This protein binds this small molecule.
Small molecule (SMILES): C[C@]12CC[C@@H]3c4ccc(O)cc4CC[C@H]3[C@@H]1CC[C@@H]2Nc1ccccc1

Sequence of chain 1.F:
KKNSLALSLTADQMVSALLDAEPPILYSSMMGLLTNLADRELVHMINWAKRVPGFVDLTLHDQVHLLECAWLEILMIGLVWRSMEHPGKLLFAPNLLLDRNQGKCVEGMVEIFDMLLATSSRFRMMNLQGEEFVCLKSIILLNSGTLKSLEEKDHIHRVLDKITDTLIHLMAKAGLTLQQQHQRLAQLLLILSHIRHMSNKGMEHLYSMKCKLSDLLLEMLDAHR

Binding-site contacts:
Ligand atom C17 contacts residue MET124 of chain 1.F at 4.1 Å (hydrophobic).
Ligand atom C08 contacts residue PHE107 of chain 1.F at 4.2 Å (hydrophobic).
Ligand atom C04 contacts residue ALA53 of chain 1.F at 4.2 Å (hydrophobic).
Ligand atom C18 contacts residue HIS227 of chain 1.F at 3.8 Å.
Ligand atom C17 contacts residue GLY224 of chain 1.F at 4.1 Å.
Ligand atom O01 contacts residue LEU52 of chain 1.F at 4.1 Å.
Ligand atom C17 contacts residue ILE127 of chain 1.F at 3.6 Å (hydrophobic).
Ligand atom C10 contacts residue LEU94 of chain 1.F at 4.3 Å (hydrophobic).
Ligand atom C18 contacts residue MET124 of chain 1.F at 3.9 Å (hydrophobic).
Ligand atom C12 contacts residue MET91 of chain 1.F at 3.8 Å (hydrophobic).
Ligand atom C06 contacts residue PHE107 of chain 1.F at 4.0 Å (hydrophobic).
Ligand atom C09 contacts residue PHE107 of chain 1.F at 4.1 Å (hydrophobic).
Ligand atom C07 contacts residue ALA53 of chain 1.F at 3.5 Å (hydrophobic).
Ligand atom C11 contacts residue PHE107 of chain 1.F at 4.0 Å (hydrophobic).
Ligand atom C08 contacts residue GLU56 of chain 1.F at 3.7 Å.
Ligand atom C10 contacts residue PHE107 of chain 1.F at 4.2 Å (hydrophobic).
Ligand atom C03 contacts residue LEU49 of chain 1.F at 4.1 Å (hydrophobic).
Ligand atom C08 contacts residue ALA53 of chain 1.F at 3.7 Å (hydrophobic).
Ligand atom C13 contacts residue MET91 of chain 1.F at 3.8 Å (hydrophobic).
Ligand atom C17 contacts residue HIS227 of chain 1.F at 3.8 Å.
Ligand atom C12 contacts residue LEU94 of chain 1.F at 4.0 Å (hydrophobic).
Ligand atom C16 contacts residue GLY224 of chain 1.F at 4.3 Å.
Ligand atom C09 contacts residue LEU90 of chain 1.F at 4.2 Å (hydrophobic).
Ligand atom C10 contacts residue LEU90 of chain 1.F at 3.7 Å (hydrophobic).
Ligand atom C04 contacts residue LEU49 of chain 1.F at 4.0 Å (hydrophobic).
Ligand atom C07 contacts residue LEU49 of chain 1.F at 3.6 Å (hydrophobic).
Ligand atom O01 contacts residue ARG97 of chain 1.F at 4.0 Å.
Ligand atom N01 contacts residue HIS227 of chain 1.F at 3.1 Å (h-bond).
Ligand atom C08 contacts residue LEU49 of chain 1.F at 4.0 Å (hydrophobic).
Ligand atom C08 contacts residue LEU52 of chain 1.F at 4.1 Å (hydrophobic).
Ligand atom O01 contacts residue LEU90 of chain 1.F at 4.1 Å.
Ligand atom C09 contacts residue GLU56 of chain 1.F at 3.3 Å.
Ligand atom C16 contacts residue MET91 of chain 1.F at 3.9 Å (hydrophobic).
Ligand atom N01 contacts residue MET124 of chain 1.F at 4.2 Å.
Ligand atom C07 contacts residue PHE107 of chain 1.F at 4.3 Å (hydrophobic).
Ligand atom C11 contacts residue LEU94 of chain 1.F at 4.4 Å (hydrophobic).
Ligand atom O01 contacts residue GLU56 of chain 1.F at 2.3 Å (salt-bridge).
Ligand atom C14 contacts residue LEU87 of chain 1.F at 4.2 Å (hydrophobic).
Ligand atom N01 contacts residue LEU228 of chain 1.F at 4.2 Å.
Ligand atom C01 contacts residue LEU228 of chain 1.F at 4.0 Å (hydrophobic).